Sequence of chain 1.C:
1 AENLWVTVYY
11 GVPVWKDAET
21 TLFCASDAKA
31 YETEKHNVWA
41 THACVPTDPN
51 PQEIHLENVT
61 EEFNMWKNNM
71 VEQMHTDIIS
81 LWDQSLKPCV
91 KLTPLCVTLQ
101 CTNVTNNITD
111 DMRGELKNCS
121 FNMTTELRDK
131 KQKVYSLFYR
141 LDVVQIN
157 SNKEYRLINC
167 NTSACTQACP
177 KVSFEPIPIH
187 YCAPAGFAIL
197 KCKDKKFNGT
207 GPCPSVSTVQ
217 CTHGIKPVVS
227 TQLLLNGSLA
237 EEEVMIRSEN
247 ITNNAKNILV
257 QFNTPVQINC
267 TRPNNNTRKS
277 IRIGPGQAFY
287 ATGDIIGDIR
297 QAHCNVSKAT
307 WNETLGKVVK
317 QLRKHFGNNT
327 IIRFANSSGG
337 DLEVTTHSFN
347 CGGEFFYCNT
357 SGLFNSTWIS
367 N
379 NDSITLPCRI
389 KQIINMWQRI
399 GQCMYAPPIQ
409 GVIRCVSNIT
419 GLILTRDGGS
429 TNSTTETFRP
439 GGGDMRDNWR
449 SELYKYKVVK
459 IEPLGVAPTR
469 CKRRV

Binding-site contacts:
Ligand atom N2 contacts residue ASN324 of chain 1.C at 2.9 Å (h-bond).
Ligand atom C3 contacts residue ASN324 of chain 1.C at 3.8 Å.
Ligand atom C1 contacts residue ASN324 of chain 1.C at 1.4 Å.
Ligand atom C8 contacts residue GLY323 of chain 1.C at 4.2 Å.
Ligand atom C8 contacts residue ASN324 of chain 1.C at 4.4 Å.
Ligand atom C2 contacts residue ASN324 of chain 1.C at 2.5 Å.
Ligand atom C4 contacts residue ASN324 of chain 1.C at 4.3 Å.
Ligand atom C7 contacts residue ASN324 of chain 1.C at 3.2 Å.
Ligand atom O7 contacts residue ASN324 of chain 1.C at 3.3 Å (h-bond).
Ligand atom O5 contacts residue ASN324 of chain 1.C at 2.4 Å (h-bond).
Ligand atom C5 contacts residue ASN324 of chain 1.C at 3.7 Å.

The protein below binds the small molecule below.
Small molecule (SMILES): CC(=O)N[C@@H]1[C@@H](O)[C@H](O)[C@@H](CO)O[C@H]1O